Sequence of chain 1.B:
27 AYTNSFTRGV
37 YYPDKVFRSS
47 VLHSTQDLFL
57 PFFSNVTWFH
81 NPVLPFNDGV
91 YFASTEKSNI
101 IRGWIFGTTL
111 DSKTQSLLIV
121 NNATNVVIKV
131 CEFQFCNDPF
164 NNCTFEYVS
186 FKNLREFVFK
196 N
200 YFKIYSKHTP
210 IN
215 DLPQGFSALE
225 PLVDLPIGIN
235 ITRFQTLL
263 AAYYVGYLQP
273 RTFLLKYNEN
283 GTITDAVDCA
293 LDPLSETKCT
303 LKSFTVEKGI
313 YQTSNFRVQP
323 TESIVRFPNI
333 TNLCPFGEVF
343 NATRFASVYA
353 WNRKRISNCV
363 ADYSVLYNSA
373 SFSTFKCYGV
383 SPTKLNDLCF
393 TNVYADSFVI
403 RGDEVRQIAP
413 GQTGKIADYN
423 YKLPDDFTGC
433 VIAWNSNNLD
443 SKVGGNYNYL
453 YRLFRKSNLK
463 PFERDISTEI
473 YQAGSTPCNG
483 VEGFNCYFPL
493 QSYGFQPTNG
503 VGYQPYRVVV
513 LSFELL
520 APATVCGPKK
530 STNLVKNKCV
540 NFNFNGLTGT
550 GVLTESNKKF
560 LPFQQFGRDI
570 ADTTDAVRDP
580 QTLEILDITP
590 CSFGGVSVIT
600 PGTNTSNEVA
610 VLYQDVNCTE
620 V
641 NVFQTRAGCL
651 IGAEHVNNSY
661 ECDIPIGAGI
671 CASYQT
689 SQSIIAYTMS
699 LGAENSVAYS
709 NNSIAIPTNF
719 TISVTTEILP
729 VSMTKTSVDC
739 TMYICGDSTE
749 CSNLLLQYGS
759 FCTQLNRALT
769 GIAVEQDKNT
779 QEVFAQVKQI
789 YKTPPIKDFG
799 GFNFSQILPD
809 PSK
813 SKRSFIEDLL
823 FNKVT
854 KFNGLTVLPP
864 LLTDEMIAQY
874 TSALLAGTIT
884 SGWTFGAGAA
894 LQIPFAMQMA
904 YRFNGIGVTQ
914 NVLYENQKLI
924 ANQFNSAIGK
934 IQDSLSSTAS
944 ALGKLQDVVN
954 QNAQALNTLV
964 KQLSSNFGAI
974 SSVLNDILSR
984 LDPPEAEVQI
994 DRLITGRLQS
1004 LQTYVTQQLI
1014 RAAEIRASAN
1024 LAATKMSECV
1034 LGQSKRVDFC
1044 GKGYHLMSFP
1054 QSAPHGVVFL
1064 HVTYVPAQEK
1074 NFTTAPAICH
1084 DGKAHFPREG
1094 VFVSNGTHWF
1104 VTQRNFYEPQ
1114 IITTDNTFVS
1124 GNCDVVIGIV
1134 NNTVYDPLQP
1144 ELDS

Binding-site contacts:
Ligand atom C8 contacts residue TYR28 of chain 1.B at 3.3 Å (hydrophobic).
Ligand atom C4 contacts residue ASN61 of chain 1.B at 4.2 Å.
Ligand atom O7 contacts residue TYR28 of chain 1.B at 3.0 Å.
Ligand atom C1 contacts residue ASN61 of chain 1.B at 1.4 Å.
Ligand atom C2 contacts residue ASN61 of chain 1.B at 2.5 Å.
Ligand atom C6 contacts residue ASN61 of chain 1.B at 4.4 Å.
Ligand atom C7 contacts residue TYR28 of chain 1.B at 3.2 Å (hydrophobic).
Ligand atom C7 contacts residue ASN61 of chain 1.B at 4.0 Å.
Ligand atom C5 contacts residue ASN61 of chain 1.B at 3.7 Å.
Ligand atom C2 contacts residue TYR28 of chain 1.B at 3.5 Å (hydrophobic).
Ligand atom C1 contacts residue TYR28 of chain 1.B at 4.1 Å (hydrophobic).
Ligand atom N2 contacts residue TYR28 of chain 1.B at 3.5 Å.
Ligand atom N2 contacts residue ASN61 of chain 1.B at 2.9 Å (h-bond).
Ligand atom C3 contacts residue ASN61 of chain 1.B at 3.8 Å.
Ligand atom O5 contacts residue ASN61 of chain 1.B at 2.4 Å (h-bond).

A small-molecule ligand and the protein it binds are described below.
Small molecule (SMILES): CC(=O)N[C@@H]1[C@@H](O)[C@H](O)[C@@H](CO)O[C@H]1O